This small molecule binds to this protein.
Small molecule (SMILES): CC(=O)N[C@H]1[C@H](O[C@H]2[C@H](O)[C@@H](NC(C)=O)CO[C@@H]2CO)O[C@H](CO)[C@@H](O[C@@H]2O[C@H](CO)[C@@H](O)[C@H](O)[C@@H]2O)[C@@H]1O

Binding-site contacts:
Ligand atom O6 contacts residue TYR243 of chain 5.E at 4.0 Å.
Ligand atom C4 contacts residue MET223 of chain 5.E at 4.0 Å (hydrophobic).
Ligand atom C1 contacts residue ASN225 of chain 5.E at 1.4 Å.
Ligand atom C5 contacts residue LYS220 of chain 5.E at 4.0 Å.
Ligand atom N2 contacts residue MET223 of chain 5.E at 3.8 Å.
Ligand atom O7 contacts residue MET223 of chain 5.E at 3.5 Å.
Ligand atom N2 contacts residue ASN225 of chain 5.E at 3.0 Å (h-bond).
Ligand atom O4 contacts residue LYS220 of chain 5.E at 4.2 Å.
Ligand atom C2 contacts residue ASP283 of chain 5.E at 3.8 Å.
Ligand atom N2 contacts residue LYS220 of chain 5.E at 4.1 Å.
Ligand atom O7 contacts residue ASN225 of chain 5.E at 2.9 Å (h-bond).
Ligand atom C2 contacts residue ASN225 of chain 5.E at 2.5 Å.
Ligand atom C6 contacts residue LYS220 of chain 5.E at 4.0 Å.
Ligand atom C7 contacts residue ARG251 of chain 5.E at 4.0 Å.
Ligand atom O7 contacts residue ARG251 of chain 5.E at 4.3 Å.
Ligand atom C7 contacts residue ASN225 of chain 5.E at 3.2 Å.
Ligand atom C8 contacts residue MET223 of chain 5.E at 3.3 Å (hydrophobic).
Ligand atom C8 contacts residue ARG251 of chain 5.E at 3.5 Å.
Ligand atom C8 contacts residue SER252 of chain 5.E at 3.4 Å.
Ligand atom C2 contacts residue LYS220 of chain 5.E at 3.7 Å.
Ligand atom C1 contacts residue LYS220 of chain 5.E at 4.0 Å.
Ligand atom C4 contacts residue ASN225 of chain 5.E at 4.2 Å.
Ligand atom O3 contacts residue LYS220 of chain 5.E at 3.8 Å.
Ligand atom O3 contacts residue ASP283 of chain 5.E at 4.3 Å.
Ligand atom C1 contacts residue LYS220 of chain 5.E at 4.2 Å.
Ligand atom O5 contacts residue LYS220 of chain 5.E at 3.4 Å.
Ligand atom C3 contacts residue MET223 of chain 5.E at 3.7 Å (hydrophobic).
Ligand atom O7 contacts residue LYS220 of chain 5.E at 4.0 Å.
Ligand atom C5 contacts residue ASN225 of chain 5.E at 3.6 Å.
Ligand atom C3 contacts residue ASN225 of chain 5.E at 3.8 Å.
Ligand atom C7 contacts residue MET223 of chain 5.E at 3.6 Å (hydrophobic).
Ligand atom O4 contacts residue MET223 of chain 5.E at 3.7 Å.
Ligand atom C7 contacts residue SER252 of chain 5.E at 3.5 Å.
Ligand atom O7 contacts residue SER252 of chain 5.E at 2.9 Å (h-bond).
Ligand atom C5 contacts residue MET223 of chain 5.E at 4.0 Å (hydrophobic).
Ligand atom O5 contacts residue ASN225 of chain 5.E at 2.3 Å (h-bond).
Ligand atom C4 contacts residue LYS220 of chain 5.E at 3.4 Å.
Ligand atom O6 contacts residue ASP283 of chain 5.E at 3.8 Å.
Ligand atom C3 contacts residue LYS220 of chain 5.E at 4.1 Å.
Ligand atom C6 contacts residue ASP283 of chain 5.E at 3.8 Å.

Sequence of chain 5.E:
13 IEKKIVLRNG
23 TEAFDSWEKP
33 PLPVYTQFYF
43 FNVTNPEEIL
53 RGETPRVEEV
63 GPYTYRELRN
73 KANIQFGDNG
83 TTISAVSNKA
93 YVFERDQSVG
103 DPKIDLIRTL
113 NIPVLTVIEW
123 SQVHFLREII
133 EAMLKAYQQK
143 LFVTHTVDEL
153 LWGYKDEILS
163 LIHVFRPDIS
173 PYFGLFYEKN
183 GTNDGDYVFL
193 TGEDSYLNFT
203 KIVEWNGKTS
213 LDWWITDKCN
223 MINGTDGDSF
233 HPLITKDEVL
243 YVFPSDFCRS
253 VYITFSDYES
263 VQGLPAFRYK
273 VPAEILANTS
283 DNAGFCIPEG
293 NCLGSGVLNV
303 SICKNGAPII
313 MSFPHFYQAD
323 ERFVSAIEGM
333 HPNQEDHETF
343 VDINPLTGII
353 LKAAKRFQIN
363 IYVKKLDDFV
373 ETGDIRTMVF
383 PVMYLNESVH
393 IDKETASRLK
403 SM